Sequence of chain 1.A:
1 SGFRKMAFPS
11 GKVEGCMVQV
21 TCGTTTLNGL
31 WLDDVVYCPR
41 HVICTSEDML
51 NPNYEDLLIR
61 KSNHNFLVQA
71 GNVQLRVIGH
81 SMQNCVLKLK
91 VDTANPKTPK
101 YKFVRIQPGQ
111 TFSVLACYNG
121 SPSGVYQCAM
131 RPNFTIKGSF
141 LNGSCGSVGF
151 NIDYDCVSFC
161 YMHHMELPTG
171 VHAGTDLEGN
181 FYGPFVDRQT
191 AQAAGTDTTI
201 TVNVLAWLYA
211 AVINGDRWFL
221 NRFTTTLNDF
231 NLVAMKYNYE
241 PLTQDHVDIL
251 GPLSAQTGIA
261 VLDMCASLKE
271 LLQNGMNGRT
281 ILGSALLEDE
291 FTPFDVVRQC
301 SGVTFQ

The protein below binds the small molecule below.
Small molecule (SMILES): O=C(c1cncc(Cl)c1)N1CCCN(Cc2ccccc2Cl)CC1

Sequence of chain 1.B:
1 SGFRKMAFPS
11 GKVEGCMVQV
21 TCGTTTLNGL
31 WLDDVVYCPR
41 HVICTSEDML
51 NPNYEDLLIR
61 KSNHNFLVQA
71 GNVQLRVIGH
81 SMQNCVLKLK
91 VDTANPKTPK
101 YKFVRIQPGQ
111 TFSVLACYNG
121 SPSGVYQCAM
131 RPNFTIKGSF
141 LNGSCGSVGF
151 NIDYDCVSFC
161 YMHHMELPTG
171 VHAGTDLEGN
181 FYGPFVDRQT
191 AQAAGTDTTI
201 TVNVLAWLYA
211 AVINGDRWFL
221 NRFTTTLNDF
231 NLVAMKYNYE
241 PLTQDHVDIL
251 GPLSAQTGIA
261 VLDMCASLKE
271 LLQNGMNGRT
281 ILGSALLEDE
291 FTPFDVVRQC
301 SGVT

Binding-site contacts:
Ligand atom N1 contacts residue SER144 of chain 1.A at 3.4 Å (h-bond).
Ligand atom C3 contacts residue CYS145 of chain 1.A at 3.8 Å (hydrophobic).
Ligand atom C14 contacts residue VAL186 of chain 1.A at 3.8 Å (hydrophobic).
Ligand atom C9 contacts residue HIS41 of chain 1.A at 3.8 Å.
Ligand atom C6 contacts residue LEU141 of chain 1.A at 3.8 Å (hydrophobic).
Ligand atom C12 contacts residue GLN189 of chain 1.A at 3.2 Å.
Ligand atom C15 contacts residue MET165 of chain 1.A at 3.6 Å (hydrophobic).
Ligand atom C3 contacts residue HIS163 of chain 1.A at 3.5 Å.
Ligand atom C2 contacts residue LEU141 of chain 1.A at 3.8 Å (hydrophobic).
Ligand atom CL2 contacts residue HIS41 of chain 1.A at 3.2 Å.
Ligand atom C5 contacts residue ASN142 of chain 1.A at 3.8 Å.
Ligand atom C6 contacts residue ASN142 of chain 1.A at 3.3 Å.
Ligand atom C14 contacts residue MET165 of chain 1.A at 3.7 Å (hydrophobic).
Ligand atom C15 contacts residue MET49 of chain 1.A at 3.6 Å (hydrophobic).
Ligand atom C13 contacts residue ARG188 of chain 1.A at 3.4 Å.
Ligand atom C4 contacts residue GLU166 of chain 1.A at 3.6 Å.
Ligand atom C10 contacts residue MET165 of chain 1.A at 3.6 Å (hydrophobic).
Ligand atom CL2 contacts residue ASP187 of chain 1.A at 3.5 Å.
Ligand atom C8 contacts residue HIS164 of chain 1.A at 3.7 Å.
Ligand atom CL1 contacts residue SER1 of chain 1.B at 3.7 Å.
Ligand atom N1 contacts residue PHE140 of chain 1.A at 3.8 Å.
Ligand atom CL1 contacts residue GLU166 of chain 1.A at 3.5 Å.
Ligand atom C16 contacts residue HIS41 of chain 1.A at 3.7 Å.
Ligand atom C5 contacts residue LEU141 of chain 1.A at 3.7 Å (hydrophobic).
Ligand atom C10 contacts residue MET49 of chain 1.A at 3.8 Å (hydrophobic).
Ligand atom N2 contacts residue CYS145 of chain 1.A at 3.7 Å.
Ligand atom C11 contacts residue MET165 of chain 1.A at 3.9 Å (hydrophobic).
Ligand atom CL1 contacts residue PHE140 of chain 1.A at 3.8 Å.
Ligand atom C3 contacts residue LEU141 of chain 1.A at 3.8 Å (hydrophobic).
Ligand atom O1 contacts residue GLY143 of chain 1.A at 2.9 Å (h-bond).
Ligand atom CL2 contacts residue MET49 of chain 1.A at 3.8 Å.
Ligand atom O1 contacts residue CYS145 of chain 1.A at 3.5 Å (h-bond).
Ligand atom C8 contacts residue MET165 of chain 1.A at 3.9 Å (hydrophobic).
Ligand atom O1 contacts residue ASN142 of chain 1.A at 3.4 Å.
Ligand atom N1 contacts residue HIS163 of chain 1.A at 2.9 Å (h-bond).
Ligand atom C4 contacts residue PHE140 of chain 1.A at 3.4 Å (hydrophobic).
Ligand atom C3 contacts residue SER144 of chain 1.A at 3.5 Å.
Ligand atom C9 contacts residue HIS164 of chain 1.A at 3.8 Å.
Ligand atom C1 contacts residue CYS145 of chain 1.A at 3.6 Å (hydrophobic).
Ligand atom C14 contacts residue ARG188 of chain 1.A at 3.6 Å.